Sequence of chain 1.B:
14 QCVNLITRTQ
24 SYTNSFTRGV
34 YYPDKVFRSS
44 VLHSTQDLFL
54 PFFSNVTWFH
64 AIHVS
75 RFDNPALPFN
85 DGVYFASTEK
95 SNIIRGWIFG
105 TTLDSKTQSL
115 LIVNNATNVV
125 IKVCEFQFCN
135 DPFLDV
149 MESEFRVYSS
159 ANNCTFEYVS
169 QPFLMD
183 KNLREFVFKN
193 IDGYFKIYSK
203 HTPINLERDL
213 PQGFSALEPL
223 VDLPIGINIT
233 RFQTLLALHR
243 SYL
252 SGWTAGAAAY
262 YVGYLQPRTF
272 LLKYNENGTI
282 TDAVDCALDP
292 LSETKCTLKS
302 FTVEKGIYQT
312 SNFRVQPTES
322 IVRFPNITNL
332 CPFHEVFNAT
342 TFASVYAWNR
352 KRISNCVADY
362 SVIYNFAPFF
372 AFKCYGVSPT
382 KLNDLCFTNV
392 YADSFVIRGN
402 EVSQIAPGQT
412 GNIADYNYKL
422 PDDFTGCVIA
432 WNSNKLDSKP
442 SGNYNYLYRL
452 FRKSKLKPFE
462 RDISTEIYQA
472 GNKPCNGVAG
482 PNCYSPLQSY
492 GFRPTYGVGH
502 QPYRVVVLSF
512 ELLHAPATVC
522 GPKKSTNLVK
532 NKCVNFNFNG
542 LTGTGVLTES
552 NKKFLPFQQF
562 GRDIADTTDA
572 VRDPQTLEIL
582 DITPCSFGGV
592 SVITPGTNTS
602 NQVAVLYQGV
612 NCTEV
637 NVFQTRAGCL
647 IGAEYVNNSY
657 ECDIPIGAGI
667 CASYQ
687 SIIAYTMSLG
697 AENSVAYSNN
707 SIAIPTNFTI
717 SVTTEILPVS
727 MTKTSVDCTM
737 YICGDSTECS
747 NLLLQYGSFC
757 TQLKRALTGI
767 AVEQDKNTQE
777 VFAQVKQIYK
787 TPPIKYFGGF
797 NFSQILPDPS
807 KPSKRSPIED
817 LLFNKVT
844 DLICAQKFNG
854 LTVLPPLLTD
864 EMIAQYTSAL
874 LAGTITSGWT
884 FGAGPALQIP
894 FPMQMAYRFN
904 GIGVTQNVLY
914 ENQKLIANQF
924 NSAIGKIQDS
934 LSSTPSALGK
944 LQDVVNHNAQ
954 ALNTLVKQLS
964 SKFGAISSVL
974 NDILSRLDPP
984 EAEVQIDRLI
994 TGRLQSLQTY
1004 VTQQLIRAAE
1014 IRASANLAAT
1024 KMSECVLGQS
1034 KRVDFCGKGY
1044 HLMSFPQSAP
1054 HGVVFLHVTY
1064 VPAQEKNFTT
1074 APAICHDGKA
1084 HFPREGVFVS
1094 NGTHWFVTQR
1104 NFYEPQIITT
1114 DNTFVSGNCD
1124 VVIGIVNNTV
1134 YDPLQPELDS

Binding-site contacts:
Ligand atom C6 contacts residue HIS1097 of chain 1.B at 4.4 Å.
Ligand atom C1 contacts residue THR1096 of chain 1.B at 4.2 Å.
Ligand atom O5 contacts residue ASN1094 of chain 1.B at 2.4 Å (h-bond).
Ligand atom C1 contacts residue PHE1099 of chain 1.B at 4.2 Å (hydrophobic).
Ligand atom C7 contacts residue ASN1094 of chain 1.B at 3.4 Å.
Ligand atom C5 contacts residue HIS1097 of chain 1.B at 3.5 Å.
Ligand atom C8 contacts residue ASN1094 of chain 1.B at 3.7 Å.
Ligand atom C3 contacts residue THR1096 of chain 1.B at 3.8 Å.
Ligand atom C7 contacts residue HIS1097 of chain 1.B at 3.6 Å.
Ligand atom C3 contacts residue ASN1094 of chain 1.B at 3.8 Å.
Ligand atom O6 contacts residue PHE1099 of chain 1.B at 4.3 Å.
Ligand atom C7 contacts residue THR1096 of chain 1.B at 3.9 Å.
Ligand atom O7 contacts residue ASN1094 of chain 1.B at 3.5 Å (h-bond).
Ligand atom C2 contacts residue THR1096 of chain 1.B at 3.8 Å.
Ligand atom N2 contacts residue HIS1097 of chain 1.B at 4.2 Å.
Ligand atom C2 contacts residue ASN1094 of chain 1.B at 2.5 Å.
Ligand atom C5 contacts residue ASN1094 of chain 1.B at 3.7 Å.
Ligand atom N2 contacts residue THR1096 of chain 1.B at 3.0 Å (h-bond).
Ligand atom C8 contacts residue HIS1097 of chain 1.B at 4.2 Å.
Ligand atom C8 contacts residue THR1096 of chain 1.B at 3.8 Å.
Ligand atom O5 contacts residue HIS1097 of chain 1.B at 4.3 Å.
Ligand atom C1 contacts residue ASN1094 of chain 1.B at 1.4 Å.
Ligand atom O5 contacts residue PHE1099 of chain 1.B at 3.7 Å.
Ligand atom C1 contacts residue HIS1097 of chain 1.B at 4.3 Å.
Ligand atom C3 contacts residue HIS1097 of chain 1.B at 3.6 Å.
Ligand atom O3 contacts residue THR1096 of chain 1.B at 4.2 Å.
Ligand atom C8 contacts residue GLY1095 of chain 1.B at 4.4 Å.
Ligand atom C5 contacts residue PHE1099 of chain 1.B at 3.8 Å (hydrophobic).
Ligand atom O7 contacts residue HIS1097 of chain 1.B at 3.2 Å.
Ligand atom C4 contacts residue ASN1094 of chain 1.B at 4.2 Å.
Ligand atom C4 contacts residue HIS1097 of chain 1.B at 3.7 Å.
Ligand atom N2 contacts residue ASN1094 of chain 1.B at 2.9 Å (h-bond).
Ligand atom C6 contacts residue PHE1099 of chain 1.B at 3.6 Å (hydrophobic).
Ligand atom O4 contacts residue HIS1097 of chain 1.B at 3.3 Å (h-bond).

The protein below binds the small molecule below.
Small molecule (SMILES): CC(=O)N[C@H]1[C@H](O[C@H]2[C@H](O)[C@@H](NC(C)=O)CO[C@@H]2CO)O[C@H](CO)[C@@H](O)[C@@H]1O